The protein below binds the small molecule below.
Small molecule (SMILES): CC(=O)N[C@@H]1[C@@H](O)[C@H](O)[C@@H](CO)O[C@H]1O

Binding-site contacts:
Ligand atom O6 contacts residue LEU326 of chain 1.C at 3.3 Å.
Ligand atom C8 contacts residue VAL352 of chain 1.C at 3.8 Å (hydrophobic).
Ligand atom C4 contacts residue ASN353 of chain 1.C at 4.2 Å.
Ligand atom C3 contacts residue ASN353 of chain 1.C at 3.8 Å.
Ligand atom O7 contacts residue ASN353 of chain 1.C at 3.1 Å (h-bond).
Ligand atom C1 contacts residue ASN353 of chain 1.C at 1.4 Å.
Ligand atom C2 contacts residue ASN353 of chain 1.C at 2.5 Å.
Ligand atom N2 contacts residue ASN353 of chain 1.C at 2.9 Å (h-bond).
Ligand atom C7 contacts residue ASN353 of chain 1.C at 3.1 Å.
Ligand atom C6 contacts residue LEU326 of chain 1.C at 4.4 Å (hydrophobic).
Ligand atom C8 contacts residue ASN353 of chain 1.C at 4.3 Å.
Ligand atom C5 contacts residue ASN353 of chain 1.C at 3.7 Å.
Ligand atom O5 contacts residue ASN353 of chain 1.C at 2.4 Å (h-bond).
Ligand atom O5 contacts residue LEU326 of chain 1.C at 3.6 Å.
Ligand atom C1 contacts residue LEU326 of chain 1.C at 4.3 Å (hydrophobic).

Sequence of chain 1.C:
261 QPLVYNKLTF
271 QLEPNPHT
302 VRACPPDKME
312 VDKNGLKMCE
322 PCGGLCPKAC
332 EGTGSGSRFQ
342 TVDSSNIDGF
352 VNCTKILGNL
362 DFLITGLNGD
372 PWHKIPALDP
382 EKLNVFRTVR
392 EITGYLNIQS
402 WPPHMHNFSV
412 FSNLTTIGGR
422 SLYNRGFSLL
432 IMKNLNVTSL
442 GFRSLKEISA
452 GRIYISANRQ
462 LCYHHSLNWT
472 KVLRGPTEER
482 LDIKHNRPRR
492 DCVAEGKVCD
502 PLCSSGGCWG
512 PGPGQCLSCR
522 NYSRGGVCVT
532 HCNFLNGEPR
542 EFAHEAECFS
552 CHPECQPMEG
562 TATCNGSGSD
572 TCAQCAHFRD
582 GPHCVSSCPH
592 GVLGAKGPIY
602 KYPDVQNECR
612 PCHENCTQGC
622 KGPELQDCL